Sequence of chain 2.A:
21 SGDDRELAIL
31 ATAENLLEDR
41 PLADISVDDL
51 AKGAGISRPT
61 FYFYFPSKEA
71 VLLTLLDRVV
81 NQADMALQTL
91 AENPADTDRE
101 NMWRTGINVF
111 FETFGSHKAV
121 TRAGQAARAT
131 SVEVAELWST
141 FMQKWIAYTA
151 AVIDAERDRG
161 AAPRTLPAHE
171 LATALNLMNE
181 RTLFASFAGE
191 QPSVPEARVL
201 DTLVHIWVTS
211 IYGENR

This protein binds this small molecule.
Small molecule (SMILES): CCCc1cc(C(=O)n2cc3cnn(CCO)c3c2)no1

Binding-site contacts:
Ligand atom CAL contacts residue ASN176 of chain 2.A at 3.0 Å.
Ligand atom CAA contacts residue PHE184 of chain 2.A at 1.5 Å (hydrophobic).
Ligand atom CAE contacts residue PHE110 of chain 2.A at 3.7 Å (hydrophobic).
Ligand atom CAB contacts residue PHE184 of chain 2.A at 2.9 Å (hydrophobic).
Ligand atom NAG contacts residue ASN176 of chain 2.A at 3.3 Å (h-bond).
Ligand atom OAH contacts residue MET142 of chain 2.A at 3.2 Å (h-bond).
Ligand atom CAQ contacts residue TRP207 of chain 2.A at 3.9 Å (hydrophobic).
Ligand atom NAO contacts residue THR149 of chain 2.A at 3.2 Å (h-bond).
Ligand atom CAN contacts residue TRP145 of chain 2.A at 3.5 Å (hydrophobic).
Ligand atom CAI contacts residue ASN176 of chain 2.A at 3.8 Å.
Ligand atom CAN contacts residue THR149 of chain 2.A at 3.4 Å.
Ligand atom CAM contacts residue PHE110 of chain 2.A at 3.5 Å (hydrophobic).
Ligand atom CAF contacts residue PHE110 of chain 2.A at 3.8 Å (hydrophobic).
Ligand atom CAR contacts residue TRP207 of chain 2.A at 3.8 Å (hydrophobic).
Ligand atom CAR contacts residue ASN176 of chain 2.A at 3.9 Å.
Ligand atom NAK contacts residue ASN176 of chain 2.A at 3.3 Å (h-bond).
Ligand atom CAC contacts residue PHE184 of chain 2.A at 3.4 Å (hydrophobic).
Ligand atom NAP contacts residue THR149 of chain 2.A at 3.6 Å.
Ligand atom CAC contacts residue TRP138 of chain 2.A at 3.4 Å (hydrophobic).
Ligand atom CAB contacts residue LEU183 of chain 2.A at 3.8 Å (hydrophobic).
Ligand atom CAN contacts residue LEU87 of chain 2.A at 3.7 Å (hydrophobic).
Ligand atom CAI contacts residue ASN179 of chain 2.A at 3.6 Å.
Ligand atom CAL contacts residue TRP145 of chain 2.A at 3.8 Å (hydrophobic).
Ligand atom NAO contacts residue LEU87 of chain 2.A at 3.9 Å.
Ligand atom CAR contacts residue PHE110 of chain 2.A at 3.6 Å (hydrophobic).
Ligand atom CAM contacts residue ASN176 of chain 2.A at 3.4 Å.
Ligand atom CAB contacts residue PHE114 of chain 2.A at 3.8 Å (hydrophobic).
Ligand atom CAL contacts residue PHE110 of chain 2.A at 3.4 Å (hydrophobic).
Ligand atom CAT contacts residue TYR148 of chain 2.A at 3.9 Å (hydrophobic).
Ligand atom NAO contacts residue TYR148 of chain 2.A at 3.9 Å.
Ligand atom OAJ contacts residue ASN179 of chain 2.A at 2.8 Å (h-bond).
Ligand atom CAM contacts residue TRP145 of chain 2.A at 3.9 Å (hydrophobic).
Ligand atom OAU contacts residue TRP103 of chain 2.A at 3.6 Å.
Ligand atom OAJ contacts residue PHE110 of chain 2.A at 3.7 Å.
Ligand atom CAQ contacts residue ASN176 of chain 2.A at 3.9 Å.
Ligand atom CAA contacts residue PHE114 of chain 2.A at 3.8 Å (hydrophobic).
Ligand atom CAC contacts residue GLU180 of chain 2.A at 3.8 Å.
Ligand atom CAI contacts residue PHE110 of chain 2.A at 3.5 Å (hydrophobic).
Ligand atom NAK contacts residue PHE110 of chain 2.A at 3.4 Å.
Ligand atom CAQ contacts residue PHE110 of chain 2.A at 3.6 Å (hydrophobic).